This small molecule binds to this protein.
Small molecule (SMILES): CC(=O)N[C@@H]1[C@@H](O)[C@H](O)[C@@H](CO)O[C@H]1O

Sequence of chain 3.E:
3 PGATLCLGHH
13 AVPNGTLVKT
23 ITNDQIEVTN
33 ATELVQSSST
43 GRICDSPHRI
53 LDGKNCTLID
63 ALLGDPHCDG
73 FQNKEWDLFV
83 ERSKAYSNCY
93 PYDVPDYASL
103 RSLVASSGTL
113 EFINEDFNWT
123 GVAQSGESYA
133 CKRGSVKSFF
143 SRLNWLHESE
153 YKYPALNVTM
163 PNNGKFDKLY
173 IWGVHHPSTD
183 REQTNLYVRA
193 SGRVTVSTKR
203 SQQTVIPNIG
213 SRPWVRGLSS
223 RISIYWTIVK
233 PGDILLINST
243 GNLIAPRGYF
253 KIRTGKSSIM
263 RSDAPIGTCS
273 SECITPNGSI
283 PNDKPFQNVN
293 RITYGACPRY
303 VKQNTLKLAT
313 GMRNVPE

Binding-site contacts:
Ligand atom C8 contacts residue ASN57 of chain 3.E at 4.4 Å.
Ligand atom O6 contacts residue TYR88 of chain 3.E at 4.3 Å.
Ligand atom C2 contacts residue ASN57 of chain 3.E at 2.5 Å.
Ligand atom N2 contacts residue ASN57 of chain 3.E at 2.9 Å (h-bond).
Ligand atom C1 contacts residue ASN57 of chain 3.E at 1.4 Å.
Ligand atom C4 contacts residue ASN57 of chain 3.E at 4.2 Å.
Ligand atom O7 contacts residue ASN57 of chain 3.E at 3.2 Å (h-bond).
Ligand atom C3 contacts residue ASN57 of chain 3.E at 3.8 Å.
Ligand atom C5 contacts residue ASN57 of chain 3.E at 3.6 Å.
Ligand atom O5 contacts residue ASN57 of chain 3.E at 2.3 Å (h-bond).
Ligand atom C7 contacts residue ASN57 of chain 3.E at 3.2 Å.
Ligand atom O5 contacts residue TYR88 of chain 3.E at 4.1 Å.
Ligand atom C8 contacts residue LYS56 of chain 3.E at 3.9 Å.